Sequence of chain 1.D:
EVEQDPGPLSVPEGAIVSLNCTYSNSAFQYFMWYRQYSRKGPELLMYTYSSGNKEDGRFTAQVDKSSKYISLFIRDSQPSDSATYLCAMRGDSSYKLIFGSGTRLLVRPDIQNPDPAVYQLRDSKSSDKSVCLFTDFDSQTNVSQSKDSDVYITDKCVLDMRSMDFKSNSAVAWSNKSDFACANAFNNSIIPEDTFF

Sequence of chain 1.E:
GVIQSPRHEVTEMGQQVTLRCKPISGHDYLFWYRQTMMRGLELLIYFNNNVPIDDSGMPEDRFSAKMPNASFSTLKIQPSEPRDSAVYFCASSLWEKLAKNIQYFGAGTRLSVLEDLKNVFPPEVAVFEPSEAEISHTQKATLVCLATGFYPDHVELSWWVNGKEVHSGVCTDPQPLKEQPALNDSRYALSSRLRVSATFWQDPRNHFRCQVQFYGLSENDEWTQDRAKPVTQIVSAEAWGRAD

The protein below binds the small molecule below.
Small molecule (SMILES): CC[C@H](C)[C@H](NC(=O)[C@@H](NC(=O)[C@@H]1CCCN1C(=O)[C@H](Cc1ccccc1)NC(=O)[C@H](CC(=O)O)NC(=O)[C@@H]1CCCN1C(=O)CNC(=O)CNC(=O)[C@H](CC(C)C)NC(=O)[C@@H](N)Cc1ccc(O)cc1)[C@@H](C)O)C(=O)O

Sequence of chain 1.A:
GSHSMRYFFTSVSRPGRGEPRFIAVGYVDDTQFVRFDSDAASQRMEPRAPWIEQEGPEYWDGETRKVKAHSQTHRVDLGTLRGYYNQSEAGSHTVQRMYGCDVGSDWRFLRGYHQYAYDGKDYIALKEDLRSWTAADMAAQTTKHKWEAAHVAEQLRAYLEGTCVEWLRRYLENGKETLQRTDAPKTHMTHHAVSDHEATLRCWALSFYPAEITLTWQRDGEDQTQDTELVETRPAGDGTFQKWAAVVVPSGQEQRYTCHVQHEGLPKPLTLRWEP

Binding-site contacts:
Ligand atom CD2 contacts residue THR163 of chain 1.A at 3.5 Å.
Ligand atom CE2 contacts residue ASP92 of chain 1.D at 3.4 Å.
Ligand atom CD2 contacts residue TYR99 of chain 1.A at 3.3 Å (hydrophobic).
Ligand atom N contacts residue LYS66 of chain 1.A at 3.5 Å (salt-bridge).
Ligand atom O contacts residue TYR159 of chain 1.A at 2.5 Å (h-bond).
Ligand atom N contacts residue TYR99 of chain 1.A at 3.1 Å (h-bond).
Ligand atom CE2 contacts residue HIS70 of chain 1.A at 3.1 Å.
Ligand atom O contacts residue HIS70 of chain 1.A at 3.1 Å (h-bond).
Ligand atom N contacts residue GLU63 of chain 1.A at 2.9 Å (salt-bridge).
Ligand atom OD1 contacts residue TYR31 of chain 1.E at 3.4 Å (h-bond).
Ligand atom CA contacts residue ASP92 of chain 1.D at 3.3 Å.
Ligand atom CA contacts residue ASP92 of chain 1.D at 3.3 Å.
Ligand atom OD1 contacts residue TYR95 of chain 1.D at 2.5 Å (h-bond).
Ligand atom N contacts residue TYR7 of chain 1.A at 2.7 Å (h-bond).
Ligand atom O contacts residue LYS66 of chain 1.A at 2.9 Å (salt-bridge).
Ligand atom CD1 contacts residue TRP167 of chain 1.A at 3.2 Å (hydrophobic).
Ligand atom CG contacts residue GLU63 of chain 1.A at 3.4 Å.
Ligand atom O contacts residue TRP147 of chain 1.A at 3.0 Å (h-bond).
Ligand atom N contacts residue TYR171 of chain 1.A at 2.9 Å (h-bond).
Ligand atom O contacts residue THR73 of chain 1.A at 3.2 Å.
Ligand atom CD1 contacts residue MET45 of chain 1.A at 3.4 Å (hydrophobic).
Ligand atom O contacts residue ASP92 of chain 1.D at 3.0 Å (salt-bridge).
Ligand atom CA contacts residue ASP77 of chain 1.A at 3.3 Å.
Ligand atom OG1 contacts residue VAL76 of chain 1.A at 3.5 Å.
Ligand atom OD2 contacts residue TYR31 of chain 1.E at 2.3 Å (h-bond).
Ligand atom CB contacts residue GLU63 of chain 1.A at 3.5 Å.
Ligand atom N contacts residue ASP92 of chain 1.D at 2.9 Å (salt-bridge).
Ligand atom CD2 contacts residue TYR7 of chain 1.A at 3.2 Å (hydrophobic).
Ligand atom O contacts residue LYS146 of chain 1.A at 3.1 Å.
Ligand atom CE1 contacts residue TRP167 of chain 1.A at 3.4 Å (hydrophobic).
Ligand atom OD1 contacts residue TRP97 of chain 1.E at 2.8 Å (h-bond).
Ligand atom OG1 contacts residue ASP77 of chain 1.A at 3.1 Å (salt-bridge).
Ligand atom CD1 contacts residue TYR116 of chain 1.A at 3.4 Å (hydrophobic).
Ligand atom CG contacts residue TYR31 of chain 1.E at 3.1 Å (hydrophobic).
Ligand atom C contacts residue ASP92 of chain 1.D at 2.8 Å.
Ligand atom O contacts residue TRP97 of chain 1.E at 3.1 Å (h-bond).
Ligand atom OXT contacts residue THR143 of chain 1.A at 3.2 Å (h-bond).
Ligand atom OH contacts residue ASP92 of chain 1.D at 2.5 Å (salt-bridge).
Ligand atom CB contacts residue TRP167 of chain 1.A at 3.3 Å (hydrophobic).
Ligand atom N contacts residue ASP77 of chain 1.A at 2.8 Å (salt-bridge).